Binding-site contacts:
Ligand atom C06 contacts residue GLU260 of chain 6.A at 3.9 Å.
Ligand atom C09 contacts residue THR289 of chain 6.A at 3.1 Å.
Ligand atom C13 contacts residue ARG262 of chain 6.A at 3.7 Å.
Ligand atom C06 contacts residue ILE288 of chain 6.A at 3.3 Å (hydrophobic).
Ligand atom C07 contacts residue ARG262 of chain 6.A at 3.8 Å.
Ligand atom C07 contacts residue LEU261 of chain 6.A at 3.7 Å (hydrophobic).
Ligand atom C14 contacts residue HIS290 of chain 6.A at 3.4 Å.
Ligand atom C13 contacts residue ALA263 of chain 6.A at 3.2 Å (hydrophobic).
Ligand atom C07 contacts residue ILE287 of chain 6.A at 4.0 Å (hydrophobic).
Ligand atom C09 contacts residue ASP293 of chain 6.A at 3.6 Å.
Ligand atom C10 contacts residue HIS269 of chain 6.A at 4.2 Å.
Ligand atom N08 contacts residue THR289 of chain 6.A at 4.0 Å.
Ligand atom C10 contacts residue THR289 of chain 6.A at 4.3 Å.
Ligand atom C07 contacts residue ILE288 of chain 6.A at 3.3 Å (hydrophobic).
Ligand atom C06 contacts residue LEU261 of chain 6.A at 3.4 Å (hydrophobic).
Ligand atom C14 contacts residue PRO294 of chain 6.A at 4.3 Å (hydrophobic).
Ligand atom C12 contacts residue HIS269 of chain 6.A at 4.3 Å.
Ligand atom C14 contacts residue ASP293 of chain 6.A at 3.8 Å.
Ligand atom C15 contacts residue HIS290 of chain 6.A at 3.4 Å.
Ligand atom N08 contacts residue LEU261 of chain 6.A at 2.8 Å (h-bond).
Ligand atom C06 contacts residue ILE287 of chain 6.A at 4.2 Å (hydrophobic).
Ligand atom C13 contacts residue GLN417 of chain 6.A at 3.8 Å.
Ligand atom C07 contacts residue THR289 of chain 6.A at 3.9 Å.
Ligand atom C12 contacts residue ALA263 of chain 6.A at 3.9 Å (hydrophobic).
Ligand atom C12 contacts residue GLN417 of chain 6.A at 4.2 Å.
Ligand atom C13 contacts residue TRP202 of chain 6.A at 3.3 Å (hydrophobic).
Ligand atom C15 contacts residue GLN417 of chain 6.A at 4.0 Å.
Ligand atom C12 contacts residue LEU261 of chain 6.A at 4.2 Å (hydrophobic).
Ligand atom N11 contacts residue GLN417 of chain 6.A at 3.9 Å.
Ligand atom C14 contacts residue HIS269 of chain 6.A at 3.8 Å.
Ligand atom N08 contacts residue ILE287 of chain 6.A at 3.8 Å.
Ligand atom N11 contacts residue LEU261 of chain 6.A at 4.3 Å.
Ligand atom C15 contacts residue PRO294 of chain 6.A at 3.8 Å (hydrophobic).
Ligand atom N11 contacts residue HIS290 of chain 6.A at 4.0 Å.
Ligand atom C09 contacts residue LEU261 of chain 6.A at 3.7 Å (hydrophobic).
Ligand atom C15 contacts residue HIS269 of chain 6.A at 4.3 Å.
Ligand atom C10 contacts residue LEU261 of chain 6.A at 3.4 Å (hydrophobic).
Ligand atom C13 contacts residue LEU261 of chain 6.A at 3.5 Å (hydrophobic).
Ligand atom C10 contacts residue ASP293 of chain 6.A at 4.1 Å.
Ligand atom C06 contacts residue ARG262 of chain 6.A at 3.4 Å.

This small molecule binds to this protein.
Small molecule (SMILES): CCN(CC)CCNC(=O)CSc1nc(N)c2c3c(sc2n1)CCCC3

Sequence of chain 6.A:
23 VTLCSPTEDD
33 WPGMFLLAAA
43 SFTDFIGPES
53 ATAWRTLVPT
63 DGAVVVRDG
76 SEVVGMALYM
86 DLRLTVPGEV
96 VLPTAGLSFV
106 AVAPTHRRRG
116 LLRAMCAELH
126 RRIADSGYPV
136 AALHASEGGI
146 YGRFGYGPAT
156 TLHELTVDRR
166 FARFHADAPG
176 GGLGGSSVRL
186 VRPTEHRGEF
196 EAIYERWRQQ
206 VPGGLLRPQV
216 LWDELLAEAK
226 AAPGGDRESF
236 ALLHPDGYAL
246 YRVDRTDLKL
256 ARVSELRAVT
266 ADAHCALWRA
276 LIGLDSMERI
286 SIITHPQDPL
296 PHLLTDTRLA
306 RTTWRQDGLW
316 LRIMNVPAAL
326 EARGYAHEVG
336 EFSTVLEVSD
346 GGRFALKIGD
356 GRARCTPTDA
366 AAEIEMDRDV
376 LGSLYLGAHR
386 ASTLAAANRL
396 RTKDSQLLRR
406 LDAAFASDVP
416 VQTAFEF